Binding-site contacts:
Ligand atom C6 contacts residue TYR28 of chain 1.H at 3.8 Å (hydrophobic).
Ligand atom C2 contacts residue ARG62 of chain 1.H at 3.9 Å.
Ligand atom O2 contacts residue GLY64 of chain 1.H at 3.9 Å.
Ligand atom O6 contacts residue GLY27 of chain 1.H at 3.3 Å.
Ligand atom O6 contacts residue TYR87 of chain 1.H at 3.8 Å.
Ligand atom O7 contacts residue GLY27 of chain 1.H at 3.8 Å.
Ligand atom C2 contacts residue GLY64 of chain 1.H at 3.8 Å.
Ligand atom C1 contacts residue GLY64 of chain 1.H at 3.3 Å.
Ligand atom O3 contacts residue GLY64 of chain 1.H at 3.9 Å.
Ligand atom C8 contacts residue TYR67 of chain 1.H at 4.0 Å (hydrophobic).
Ligand atom C8 contacts residue ARG62 of chain 1.H at 3.9 Å.
Ligand atom O7 contacts residue ASN280 of chain 1.E at 3.3 Å (h-bond).
Ligand atom O4 contacts residue TRP63 of chain 1.H at 3.4 Å.
Ligand atom C8 contacts residue GLY27 of chain 1.H at 3.7 Å.
Ligand atom C2 contacts residue TRP63 of chain 1.H at 3.6 Å (hydrophobic).
Ligand atom O5 contacts residue GLY64 of chain 1.H at 3.9 Å.
Ligand atom C8 contacts residue GLU279 of chain 1.E at 3.9 Å.
Ligand atom O5 contacts residue TYR28 of chain 1.H at 4.0 Å.
Ligand atom C1 contacts residue ASN280 of chain 1.E at 1.4 Å.
Ligand atom C3 contacts residue GLY64 of chain 1.H at 3.9 Å.
Ligand atom O5 contacts residue ASN280 of chain 1.E at 2.4 Å (h-bond).
Ligand atom C3 contacts residue ASN280 of chain 1.E at 3.8 Å.
Ligand atom O5 contacts residue TYR87 of chain 1.H at 4.0 Å.
Ligand atom N2 contacts residue ASN280 of chain 1.E at 2.9 Å (h-bond).
Ligand atom C2 contacts residue ASN280 of chain 1.E at 2.5 Å.
Ligand atom C5 contacts residue ASN280 of chain 1.E at 3.7 Å.
Ligand atom C6 contacts residue ARG62 of chain 1.H at 3.7 Å.
Ligand atom C4 contacts residue GLY64 of chain 1.H at 3.8 Å.
Ligand atom C4 contacts residue ASN280 of chain 1.E at 4.2 Å.
Ligand atom O2 contacts residue TRP63 of chain 1.H at 3.6 Å (h-bond).
Ligand atom O6 contacts residue TYR28 of chain 1.H at 2.9 Å (h-bond).
Ligand atom O7 contacts residue GLU279 of chain 1.E at 3.9 Å.
Ligand atom C7 contacts residue ASN280 of chain 1.E at 3.3 Å.
Ligand atom C6 contacts residue GLY27 of chain 1.H at 3.9 Å.
Ligand atom O3 contacts residue TRP63 of chain 1.H at 3.8 Å.
Ligand atom C8 contacts residue TYR28 of chain 1.H at 3.9 Å (hydrophobic).
Ligand atom O4 contacts residue GLY64 of chain 1.H at 2.8 Å (h-bond).
Ligand atom O4 contacts residue ARG62 of chain 1.H at 4.1 Å.
Ligand atom O6 contacts residue TRP63 of chain 1.H at 4.0 Å.
Ligand atom C8 contacts residue ASN280 of chain 1.E at 3.5 Å.

Sequence of chain 1.E:
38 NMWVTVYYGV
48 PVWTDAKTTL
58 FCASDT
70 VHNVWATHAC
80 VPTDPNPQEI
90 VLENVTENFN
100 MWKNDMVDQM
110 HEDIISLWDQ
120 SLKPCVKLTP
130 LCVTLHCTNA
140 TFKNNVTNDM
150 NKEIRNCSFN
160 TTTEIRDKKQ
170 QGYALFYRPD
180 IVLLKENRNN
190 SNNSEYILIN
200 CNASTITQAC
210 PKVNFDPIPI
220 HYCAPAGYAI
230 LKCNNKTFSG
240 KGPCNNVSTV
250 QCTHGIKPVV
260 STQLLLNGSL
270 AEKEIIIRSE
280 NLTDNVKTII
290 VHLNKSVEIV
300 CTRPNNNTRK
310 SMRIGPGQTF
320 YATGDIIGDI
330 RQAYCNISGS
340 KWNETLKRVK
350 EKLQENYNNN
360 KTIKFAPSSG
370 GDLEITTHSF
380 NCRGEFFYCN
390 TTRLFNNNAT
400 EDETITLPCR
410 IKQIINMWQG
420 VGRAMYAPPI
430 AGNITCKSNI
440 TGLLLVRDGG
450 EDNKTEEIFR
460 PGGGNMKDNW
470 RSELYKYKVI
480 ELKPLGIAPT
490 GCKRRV

Sequence of chain 1.H:
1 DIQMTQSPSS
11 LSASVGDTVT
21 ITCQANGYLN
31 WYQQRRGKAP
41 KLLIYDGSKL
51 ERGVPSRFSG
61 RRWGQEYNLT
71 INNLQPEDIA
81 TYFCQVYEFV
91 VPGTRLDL

This protein binds this small molecule.
Small molecule (SMILES): CC(=O)N[C@H]1[C@H](O[C@H]2[C@H](O)[C@@H](NC(C)=O)CO[C@@H]2CO)O[C@H](CO)[C@@H](O[C@@H]2O[C@H](CO[C@H]3O[C@H](CO[C@H]4O[C@H](CO)[C@@H](O)[C@H](O)[C@@H]4O)[C@@H](O)[C@H](O[C@H]4O[C@H](CO)[C@@H](O)[C@H](O)[C@@H]4O)[C@@H]3O)[C@@H](O)[C@H](O[C@H]3O[C@H](CO)[C@@H](O)[C@H](O)[C@@H]3O)[C@@H]2O)[C@@H]1O